This protein binds this small molecule.
Small molecule (SMILES): N[C@@H](Cc1c[nH]c[nH+]1)C(=O)O

Binding-site contacts:
Ligand atom CA contacts residue ALA257 of chain 2.A at 4.1 Å (hydrophobic).
Ligand atom CA contacts residue THR242 of chain 2.A at 3.5 Å.
Ligand atom O contacts residue ALA257 of chain 2.A at 3.9 Å.
Ligand atom OXT contacts residue GLY240 of chain 2.A at 3.4 Å (h-bond).
Ligand atom N contacts residue THR242 of chain 2.A at 2.6 Å (h-bond).
Ligand atom CA contacts residue ASN222 of chain 1.A at 4.2 Å.
Ligand atom ND1 contacts residue LEU280 of chain 1.A at 4.1 Å.
Ligand atom CE1 contacts residue MET220 of chain 1.A at 3.7 Å (hydrophobic).
Ligand atom CE1 contacts residue ASN222 of chain 1.A at 3.6 Å.
Ligand atom CD2 contacts residue VAL258 of chain 2.A at 4.1 Å (hydrophobic).
Ligand atom CA contacts residue HIS256 of chain 2.A at 3.8 Å.
Ligand atom C contacts residue MET238 of chain 2.A at 3.4 Å (hydrophobic).
Ligand atom C contacts residue ASN222 of chain 1.A at 3.7 Å.
Ligand atom C contacts residue GLY240 of chain 2.A at 3.5 Å.
Ligand atom NE2 contacts residue LEU221 of chain 1.A at 3.8 Å.
Ligand atom CD2 contacts residue ASP278 of chain 1.A at 3.8 Å.
Ligand atom OXT contacts residue THR239 of chain 2.A at 3.1 Å (h-bond).
Ligand atom CE1 contacts residue LEU221 of chain 1.A at 3.4 Å (hydrophobic).
Ligand atom ND1 contacts residue ASN222 of chain 1.A at 3.6 Å.
Ligand atom CD2 contacts residue LEU280 of chain 1.A at 3.8 Å (hydrophobic).
Ligand atom CE1 contacts residue ASP278 of chain 1.A at 4.0 Å.
Ligand atom NE2 contacts residue ASP278 of chain 1.A at 3.0 Å (salt-bridge).
Ligand atom ND1 contacts residue THR242 of chain 2.A at 4.1 Å.
Ligand atom N contacts residue ASN222 of chain 1.A at 3.1 Å (h-bond).
Ligand atom O contacts residue GLY237 of chain 2.A at 3.4 Å.
Ligand atom NE2 contacts residue LEU280 of chain 1.A at 3.8 Å.
Ligand atom N contacts residue VAL246 of chain 1.A at 4.0 Å.
Ligand atom N contacts residue GLY240 of chain 2.A at 2.8 Å (h-bond).
Ligand atom O contacts residue MET238 of chain 2.A at 2.8 Å (h-bond).
Ligand atom CG contacts residue LEU280 of chain 1.A at 4.0 Å (hydrophobic).
Ligand atom NE2 contacts residue ASN222 of chain 1.A at 3.6 Å (h-bond).
Ligand atom CB contacts residue VAL258 of chain 2.A at 4.1 Å (hydrophobic).
Ligand atom CD2 contacts residue ASN222 of chain 1.A at 3.3 Å.
Ligand atom CG contacts residue ASN222 of chain 1.A at 3.8 Å.
Ligand atom OXT contacts residue ASN222 of chain 1.A at 2.7 Å (h-bond).
Ligand atom O contacts residue VAL258 of chain 2.A at 3.2 Å (h-bond).
Ligand atom CA contacts residue GLY240 of chain 2.A at 3.3 Å.
Ligand atom OXT contacts residue MET238 of chain 2.A at 3.1 Å (h-bond).
Ligand atom CE1 contacts residue LEU280 of chain 1.A at 4.1 Å (hydrophobic).
Ligand atom CB contacts residue THR242 of chain 2.A at 3.7 Å.

Sequence of chain 2.A:
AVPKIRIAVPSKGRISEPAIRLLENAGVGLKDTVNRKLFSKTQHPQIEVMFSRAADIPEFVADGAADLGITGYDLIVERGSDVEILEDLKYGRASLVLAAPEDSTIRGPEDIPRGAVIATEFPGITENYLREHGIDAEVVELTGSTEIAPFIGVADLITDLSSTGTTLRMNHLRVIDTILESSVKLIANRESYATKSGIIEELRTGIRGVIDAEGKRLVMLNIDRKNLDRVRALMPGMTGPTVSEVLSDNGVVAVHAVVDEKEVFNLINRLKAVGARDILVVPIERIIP

Sequence of chain 1.A:
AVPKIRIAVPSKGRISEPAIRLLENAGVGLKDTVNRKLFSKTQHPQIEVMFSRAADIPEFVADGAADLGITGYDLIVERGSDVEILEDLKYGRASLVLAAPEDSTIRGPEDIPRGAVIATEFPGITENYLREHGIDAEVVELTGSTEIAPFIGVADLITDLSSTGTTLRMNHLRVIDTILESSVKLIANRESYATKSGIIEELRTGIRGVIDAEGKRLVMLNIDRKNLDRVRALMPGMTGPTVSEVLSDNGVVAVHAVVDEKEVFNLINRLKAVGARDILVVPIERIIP